This protein binds this small molecule.
Small molecule (SMILES): CC(=O)N[C@@H]1[C@@H](O)[C@H](O)[C@@H](CO)O[C@H]1O

Binding-site contacts:
Ligand atom C8 contacts residue LEU355 of chain 1.A at 3.5 Å (hydrophobic).
Ligand atom O6 contacts residue ASN65 of chain 1.A at 3.9 Å.
Ligand atom C5 contacts residue ASN64 of chain 1.A at 3.7 Å.
Ligand atom C2 contacts residue ASN64 of chain 1.A at 2.4 Å.
Ligand atom O5 contacts residue ASN64 of chain 1.A at 2.4 Å (h-bond).
Ligand atom C1 contacts residue ASN64 of chain 1.A at 1.5 Å.
Ligand atom C7 contacts residue ASN64 of chain 1.A at 3.4 Å.
Ligand atom C7 contacts residue LEU355 of chain 1.A at 4.1 Å (hydrophobic).
Ligand atom N2 contacts residue LEU355 of chain 1.A at 4.1 Å.
Ligand atom N2 contacts residue ASN64 of chain 1.A at 2.9 Å (h-bond).
Ligand atom O7 contacts residue ASN64 of chain 1.A at 3.5 Å (h-bond).
Ligand atom C4 contacts residue ASN64 of chain 1.A at 4.2 Å.
Ligand atom C3 contacts residue ASN64 of chain 1.A at 3.8 Å.

Sequence of chain 1.A:
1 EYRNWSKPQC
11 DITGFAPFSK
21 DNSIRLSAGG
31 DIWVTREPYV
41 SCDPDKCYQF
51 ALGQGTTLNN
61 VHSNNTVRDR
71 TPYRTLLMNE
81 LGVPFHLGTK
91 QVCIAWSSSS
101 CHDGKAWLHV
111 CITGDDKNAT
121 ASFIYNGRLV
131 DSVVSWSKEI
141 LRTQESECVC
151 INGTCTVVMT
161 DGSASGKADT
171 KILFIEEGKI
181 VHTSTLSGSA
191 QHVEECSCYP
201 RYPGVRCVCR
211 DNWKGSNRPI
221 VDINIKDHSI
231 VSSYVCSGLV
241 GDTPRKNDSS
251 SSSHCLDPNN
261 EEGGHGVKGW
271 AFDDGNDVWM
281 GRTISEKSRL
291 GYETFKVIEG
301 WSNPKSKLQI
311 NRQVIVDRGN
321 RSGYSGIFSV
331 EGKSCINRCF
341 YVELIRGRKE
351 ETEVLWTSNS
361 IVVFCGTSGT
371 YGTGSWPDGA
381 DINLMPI